This small molecule binds to this protein.
Small molecule (SMILES): Nc1ccn([C@H]2C[C@H](O)[C@@H](COP(=O)(O)O)O2)c(=O)n1

Binding-site contacts:
Ligand atom C5' contacts residue DA4 of chain 1.D at 4.0 Å.
Ligand atom C3' contacts residue DA4 of chain 1.D at 3.3 Å.
Ligand atom P contacts residue DA4 of chain 1.D at 3.2 Å.
Ligand atom O5' contacts residue DA4 of chain 1.D at 4.0 Å.
Ligand atom OP1 contacts residue DA4 of chain 1.D at 2.2 Å.
Ligand atom OP2 contacts residue DA4 of chain 1.D at 3.6 Å.
Ligand atom C2' contacts residue DA4 of chain 1.D at 3.5 Å.
Ligand atom C4' contacts residue DA4 of chain 1.D at 4.3 Å.
Ligand atom O3' contacts residue DA4 of chain 1.D at 4.2 Å.